Sequence of chain 1.A:
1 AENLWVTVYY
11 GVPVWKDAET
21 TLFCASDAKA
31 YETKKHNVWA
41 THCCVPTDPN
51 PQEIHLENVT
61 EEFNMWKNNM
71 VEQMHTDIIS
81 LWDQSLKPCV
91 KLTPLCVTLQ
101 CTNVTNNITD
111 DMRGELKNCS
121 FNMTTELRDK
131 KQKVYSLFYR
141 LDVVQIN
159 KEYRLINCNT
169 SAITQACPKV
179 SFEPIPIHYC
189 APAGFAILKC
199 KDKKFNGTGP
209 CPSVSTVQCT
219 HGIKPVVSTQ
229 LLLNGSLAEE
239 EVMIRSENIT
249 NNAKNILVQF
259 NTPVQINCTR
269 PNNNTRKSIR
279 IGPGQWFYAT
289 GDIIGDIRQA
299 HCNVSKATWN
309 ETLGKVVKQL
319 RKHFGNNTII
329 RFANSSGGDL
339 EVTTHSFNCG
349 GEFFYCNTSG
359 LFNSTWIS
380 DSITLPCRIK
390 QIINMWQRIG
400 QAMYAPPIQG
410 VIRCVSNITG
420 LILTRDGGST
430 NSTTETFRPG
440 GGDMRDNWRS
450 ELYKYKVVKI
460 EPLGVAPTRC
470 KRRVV

Binding-site contacts:
Ligand atom N2 contacts residue ASN271 of chain 1.A at 3.0 Å (h-bond).
Ligand atom C8 contacts residue VAL410 of chain 1.A at 3.8 Å (hydrophobic).
Ligand atom C7 contacts residue ASN271 of chain 1.A at 3.4 Å.
Ligand atom O5 contacts residue ASN271 of chain 1.A at 2.5 Å (h-bond).
Ligand atom C4 contacts residue ASN271 of chain 1.A at 4.4 Å.
Ligand atom C1 contacts residue ILE292 of chain 1.A at 4.4 Å (hydrophobic).
Ligand atom C5 contacts residue ASN271 of chain 1.A at 3.8 Å.
Ligand atom O7 contacts residue ASN271 of chain 1.A at 3.5 Å (h-bond).
Ligand atom C1 contacts residue ASN271 of chain 1.A at 1.5 Å.
Ligand atom C2 contacts residue ASN271 of chain 1.A at 2.6 Å.
Ligand atom O5 contacts residue ILE292 of chain 1.A at 3.9 Å.
Ligand atom C3 contacts residue ASN271 of chain 1.A at 3.9 Å.
Ligand atom C8 contacts residue ASN271 of chain 1.A at 3.8 Å.

A protein and the small-molecule ligand that binds it are described below.
Small molecule (SMILES): CC(=O)N[C@H]1[C@H](O[C@H]2[C@H](O)[C@@H](NC(C)=O)CO[C@@H]2CO)O[C@H](CO)[C@@H](O)[C@@H]1O